The protein below binds the small molecule below.
Small molecule (SMILES): CC(C)Cn1c(=O)n(C)c(=O)c2c(-c3cncn3C)n(Cc3cccc4ccccc34)nc21

Binding-site contacts:
Ligand atom C9 contacts residue PHE13 of chain 1.A at 3.9 Å (hydrophobic).
Ligand atom C32 contacts residue THR182 of chain 1.A at 3.8 Å.
Ligand atom C27 contacts residue VAL10 of chain 1.A at 3.8 Å (hydrophobic).
Ligand atom C33 contacts residue GLY11 of chain 1.A at 3.6 Å.
Ligand atom C31 contacts residue GLY11 of chain 1.A at 3.6 Å.
Ligand atom O13 contacts residue TRP252 of chain 1.A at 3.7 Å.
Ligand atom N15 contacts residue TRP252 of chain 1.A at 3.6 Å.
Ligand atom C10 contacts residue LEU186 of chain 1.A at 3.6 Å (hydrophobic).
Ligand atom N16 contacts residue TRP252 of chain 1.A at 3.5 Å.
Ligand atom C31 contacts residue LEU186 of chain 1.A at 3.7 Å (hydrophobic).
Ligand atom C4 contacts residue TRP252 of chain 1.A at 3.4 Å (hydrophobic).
Ligand atom C34 contacts residue GLN248 of chain 1.A at 3.4 Å.
Ligand atom C23 contacts residue VAL10 of chain 1.A at 3.7 Å (hydrophobic).
Ligand atom C9 contacts residue LYS17 of chain 1.A at 3.8 Å.
Ligand atom C21 contacts residue GLU150 of chain 1.A at 3.6 Å.
Ligand atom N29 contacts residue SER152 of chain 1.A at 3.8 Å.
Ligand atom C33 contacts residue HIS183 of chain 1.A at 3.7 Å.
Ligand atom N1 contacts residue TRP252 of chain 1.A at 3.5 Å.
Ligand atom C35 contacts residue ILE149 of chain 1.A at 3.2 Å (hydrophobic).
Ligand atom C7 contacts residue TRP252 of chain 1.A at 3.8 Å (hydrophobic).
Ligand atom C25 contacts residue VAL10 of chain 1.A at 3.4 Å (hydrophobic).
Ligand atom C32 contacts residue GLY11 of chain 1.A at 3.5 Å.
Ligand atom C5 contacts residue TRP252 of chain 1.A at 3.4 Å (hydrophobic).
Ligand atom N20 contacts residue SER152 of chain 1.A at 3.6 Å.
Ligand atom C23 contacts residue GLN248 of chain 1.A at 3.7 Å.
Ligand atom C12 contacts residue TRP252 of chain 1.A at 3.9 Å (hydrophobic).
Ligand atom C35 contacts residue LEU186 of chain 1.A at 3.4 Å (hydrophobic).
Ligand atom C9 contacts residue LEU253 of chain 1.A at 3.7 Å (hydrophobic).
Ligand atom O11 contacts residue TRP252 of chain 1.A at 3.8 Å.
Ligand atom O13 contacts residue LEU154 of chain 1.A at 3.8 Å.
Ligand atom C29 contacts residue VAL10 of chain 1.A at 3.8 Å (hydrophobic).
Ligand atom C26 contacts residue VAL10 of chain 1.A at 3.6 Å (hydrophobic).
Ligand atom C32 contacts residue LEU186 of chain 1.A at 3.7 Å (hydrophobic).
Ligand atom C24 contacts residue VAL10 of chain 1.A at 3.6 Å (hydrophobic).
Ligand atom C21 contacts residue SER152 of chain 1.A at 3.1 Å.
Ligand atom C14 contacts residue TRP252 of chain 1.A at 3.5 Å (hydrophobic).
Ligand atom C2 contacts residue TRP252 of chain 1.A at 3.5 Å (hydrophobic).
Ligand atom C6 contacts residue TRP252 of chain 1.A at 3.4 Å (hydrophobic).
Ligand atom N3 contacts residue TRP252 of chain 1.A at 3.4 Å.
Ligand atom C34 contacts residue TRP252 of chain 1.A at 3.8 Å (hydrophobic).

Sequence of chain 1.A:
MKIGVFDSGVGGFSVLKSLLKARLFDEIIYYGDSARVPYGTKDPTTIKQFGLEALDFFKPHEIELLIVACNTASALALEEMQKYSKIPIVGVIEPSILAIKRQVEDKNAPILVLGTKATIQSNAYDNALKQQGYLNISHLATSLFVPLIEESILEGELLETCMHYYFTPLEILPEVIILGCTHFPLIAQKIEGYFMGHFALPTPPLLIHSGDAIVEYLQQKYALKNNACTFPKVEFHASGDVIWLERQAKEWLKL